A protein and the small-molecule ligand that binds it are described below.
Small molecule (SMILES): CC(=O)N[C@@H]1[C@@H](O)[C@H](O)[C@@H](CO)O[C@H]1O

Sequence of chain 2.B:
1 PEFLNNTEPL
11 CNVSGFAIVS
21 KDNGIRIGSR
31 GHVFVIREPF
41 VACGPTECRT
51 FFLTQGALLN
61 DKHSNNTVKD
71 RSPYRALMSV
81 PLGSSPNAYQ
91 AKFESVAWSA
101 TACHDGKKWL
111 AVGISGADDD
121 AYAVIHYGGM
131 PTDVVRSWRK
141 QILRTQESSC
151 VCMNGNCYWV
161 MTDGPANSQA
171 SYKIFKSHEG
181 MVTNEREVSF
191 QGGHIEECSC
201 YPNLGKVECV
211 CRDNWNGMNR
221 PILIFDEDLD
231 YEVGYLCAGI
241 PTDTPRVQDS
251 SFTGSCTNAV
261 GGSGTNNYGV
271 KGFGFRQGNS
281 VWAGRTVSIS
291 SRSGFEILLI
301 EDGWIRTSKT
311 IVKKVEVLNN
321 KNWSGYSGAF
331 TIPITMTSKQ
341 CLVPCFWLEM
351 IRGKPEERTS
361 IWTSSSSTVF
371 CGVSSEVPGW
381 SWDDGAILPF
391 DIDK

Binding-site contacts:
Ligand atom C4 contacts residue ASN65 of chain 2.B at 4.2 Å.
Ligand atom N2 contacts residue ILE361 of chain 2.B at 4.0 Å.
Ligand atom C7 contacts residue ILE361 of chain 2.B at 4.1 Å (hydrophobic).
Ligand atom C8 contacts residue ILE361 of chain 2.B at 3.8 Å (hydrophobic).
Ligand atom C3 contacts residue ASN65 of chain 2.B at 3.7 Å.
Ligand atom O7 contacts residue ASN65 of chain 2.B at 3.0 Å (h-bond).
Ligand atom C8 contacts residue ILE392 of chain 2.B at 3.9 Å (hydrophobic).
Ligand atom N2 contacts residue ASN65 of chain 2.B at 2.8 Å (h-bond).
Ligand atom C8 contacts residue LYS62 of chain 2.B at 4.3 Å.
Ligand atom C5 contacts residue ASN65 of chain 2.B at 3.6 Å.
Ligand atom O5 contacts residue ASN65 of chain 2.B at 2.4 Å (h-bond).
Ligand atom O7 contacts residue LYS62 of chain 2.B at 4.1 Å.
Ligand atom C8 contacts residue ASN65 of chain 2.B at 4.3 Å.
Ligand atom C2 contacts residue ASN65 of chain 2.B at 2.3 Å.
Ligand atom C7 contacts residue ASN65 of chain 2.B at 3.1 Å.
Ligand atom C1 contacts residue ASN65 of chain 2.B at 1.4 Å.